Sequence of chain 1.C:
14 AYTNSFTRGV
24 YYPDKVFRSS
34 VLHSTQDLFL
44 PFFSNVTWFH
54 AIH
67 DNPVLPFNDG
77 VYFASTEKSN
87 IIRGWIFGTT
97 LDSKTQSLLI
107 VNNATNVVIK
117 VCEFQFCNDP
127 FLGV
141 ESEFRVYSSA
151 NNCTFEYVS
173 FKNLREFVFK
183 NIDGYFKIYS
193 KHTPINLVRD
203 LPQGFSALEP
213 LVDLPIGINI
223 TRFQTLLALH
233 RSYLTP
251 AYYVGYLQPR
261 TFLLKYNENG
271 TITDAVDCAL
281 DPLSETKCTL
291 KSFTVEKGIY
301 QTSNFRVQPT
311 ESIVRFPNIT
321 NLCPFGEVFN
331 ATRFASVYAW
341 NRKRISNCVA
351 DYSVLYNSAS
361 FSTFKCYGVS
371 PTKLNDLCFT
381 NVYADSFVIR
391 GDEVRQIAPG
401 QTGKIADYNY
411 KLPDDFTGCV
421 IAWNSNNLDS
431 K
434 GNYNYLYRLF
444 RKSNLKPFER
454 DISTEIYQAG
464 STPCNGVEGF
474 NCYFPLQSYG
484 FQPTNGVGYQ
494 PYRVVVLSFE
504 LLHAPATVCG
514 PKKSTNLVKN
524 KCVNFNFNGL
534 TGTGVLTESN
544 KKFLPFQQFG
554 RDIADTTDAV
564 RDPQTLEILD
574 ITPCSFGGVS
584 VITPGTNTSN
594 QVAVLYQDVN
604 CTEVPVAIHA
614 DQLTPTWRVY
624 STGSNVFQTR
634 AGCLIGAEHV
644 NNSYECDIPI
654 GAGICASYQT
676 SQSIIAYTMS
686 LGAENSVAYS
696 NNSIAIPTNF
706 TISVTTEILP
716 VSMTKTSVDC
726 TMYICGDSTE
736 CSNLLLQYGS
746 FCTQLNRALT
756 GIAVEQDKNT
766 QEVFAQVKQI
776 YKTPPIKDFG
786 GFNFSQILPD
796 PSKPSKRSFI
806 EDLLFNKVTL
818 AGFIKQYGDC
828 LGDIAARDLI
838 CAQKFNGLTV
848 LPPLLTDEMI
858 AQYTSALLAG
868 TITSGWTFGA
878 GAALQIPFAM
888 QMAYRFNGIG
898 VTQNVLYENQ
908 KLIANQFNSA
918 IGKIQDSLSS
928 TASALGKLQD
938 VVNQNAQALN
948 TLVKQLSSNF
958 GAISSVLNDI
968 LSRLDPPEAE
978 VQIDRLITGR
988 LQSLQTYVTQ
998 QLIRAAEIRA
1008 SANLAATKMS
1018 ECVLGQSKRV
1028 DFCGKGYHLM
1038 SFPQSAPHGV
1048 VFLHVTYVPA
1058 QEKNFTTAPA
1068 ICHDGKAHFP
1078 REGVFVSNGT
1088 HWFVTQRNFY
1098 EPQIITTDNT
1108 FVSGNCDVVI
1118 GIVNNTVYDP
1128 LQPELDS

Binding-site contacts:
Ligand atom C2 contacts residue ASN318 of chain 1.C at 2.5 Å.
Ligand atom O5 contacts residue ASN318 of chain 1.C at 2.5 Å (h-bond).
Ligand atom C1 contacts residue ASN318 of chain 1.C at 1.4 Å.
Ligand atom C5 contacts residue GLN567 of chain 1.C at 4.0 Å.
Ligand atom O6 contacts residue GLN567 of chain 1.C at 2.9 Å (h-bond).
Ligand atom C4 contacts residue ASN318 of chain 1.C at 4.3 Å.
Ligand atom C5 contacts residue ASN318 of chain 1.C at 3.7 Å.
Ligand atom C8 contacts residue ASN318 of chain 1.C at 4.4 Å.
Ligand atom O7 contacts residue GLN567 of chain 1.C at 3.4 Å (h-bond).
Ligand atom C6 contacts residue GLN567 of chain 1.C at 3.9 Å.
Ligand atom O6 contacts residue LEU569 of chain 1.C at 4.0 Å.
Ligand atom O4 contacts residue GLN567 of chain 1.C at 4.1 Å.
Ligand atom N2 contacts residue ASN318 of chain 1.C at 2.8 Å (h-bond).
Ligand atom C3 contacts residue GLN567 of chain 1.C at 4.2 Å.
Ligand atom C7 contacts residue ASN318 of chain 1.C at 3.3 Å.
Ligand atom C2 contacts residue GLN567 of chain 1.C at 4.4 Å.
Ligand atom O6 contacts residue ASN318 of chain 1.C at 4.4 Å.
Ligand atom O6 contacts residue PRO566 of chain 1.C at 4.2 Å.
Ligand atom O7 contacts residue ASN318 of chain 1.C at 3.4 Å (h-bond).
Ligand atom C4 contacts residue GLN567 of chain 1.C at 3.4 Å.
Ligand atom O3 contacts residue GLN567 of chain 1.C at 4.3 Å.
Ligand atom C3 contacts residue ASN318 of chain 1.C at 3.8 Å.
Ligand atom O5 contacts residue GLN567 of chain 1.C at 4.1 Å.

The small molecule below binds the protein below.
Small molecule (SMILES): CC(=O)N[C@@H]1[C@@H](O)[C@H](O)[C@@H](CO)O[C@H]1O